Binding-site contacts:
Ligand atom C5 contacts residue SER912 of chain 1.A at 4.1 Å.
Ligand atom O5 contacts residue SER912 of chain 1.A at 3.7 Å.
Ligand atom C7 contacts residue GLN1043 of chain 1.A at 4.0 Å.
Ligand atom C7 contacts residue ASN909 of chain 1.A at 3.2 Å.
Ligand atom O6 contacts residue SER912 of chain 1.A at 4.2 Å.
Ligand atom C8 contacts residue ASN909 of chain 1.A at 3.9 Å.
Ligand atom C3 contacts residue VAL1005 of chain 1.A at 4.4 Å (hydrophobic).
Ligand atom O5 contacts residue ASN909 of chain 1.A at 2.2 Å (h-bond).
Ligand atom N2 contacts residue ASN909 of chain 1.A at 3.0 Å (h-bond).
Ligand atom C1 contacts residue ASN909 of chain 1.A at 1.4 Å.
Ligand atom C3 contacts residue ASN909 of chain 1.A at 3.8 Å.
Ligand atom C4 contacts residue ASN909 of chain 1.A at 4.1 Å.
Ligand atom C6 contacts residue VAL1005 of chain 1.A at 3.9 Å (hydrophobic).
Ligand atom O7 contacts residue SER911 of chain 1.A at 4.5 Å.
Ligand atom O7 contacts residue ASN909 of chain 1.A at 3.2 Å (h-bond).
Ligand atom O4 contacts residue VAL1005 of chain 1.A at 3.3 Å.
Ligand atom C8 contacts residue GLN1043 of chain 1.A at 3.0 Å.
Ligand atom C6 contacts residue SER912 of chain 1.A at 3.7 Å.
Ligand atom O7 contacts residue VAL1005 of chain 1.A at 4.5 Å.
Ligand atom C5 contacts residue VAL1005 of chain 1.A at 3.5 Å (hydrophobic).
Ligand atom O7 contacts residue GLN1043 of chain 1.A at 4.1 Å.
Ligand atom C1 contacts residue VAL1005 of chain 1.A at 4.3 Å (hydrophobic).
Ligand atom C4 contacts residue VAL1005 of chain 1.A at 3.9 Å (hydrophobic).
Ligand atom C5 contacts residue ASN909 of chain 1.A at 3.5 Å.
Ligand atom C2 contacts residue ASN909 of chain 1.A at 2.6 Å.

Sequence of chain 1.A:
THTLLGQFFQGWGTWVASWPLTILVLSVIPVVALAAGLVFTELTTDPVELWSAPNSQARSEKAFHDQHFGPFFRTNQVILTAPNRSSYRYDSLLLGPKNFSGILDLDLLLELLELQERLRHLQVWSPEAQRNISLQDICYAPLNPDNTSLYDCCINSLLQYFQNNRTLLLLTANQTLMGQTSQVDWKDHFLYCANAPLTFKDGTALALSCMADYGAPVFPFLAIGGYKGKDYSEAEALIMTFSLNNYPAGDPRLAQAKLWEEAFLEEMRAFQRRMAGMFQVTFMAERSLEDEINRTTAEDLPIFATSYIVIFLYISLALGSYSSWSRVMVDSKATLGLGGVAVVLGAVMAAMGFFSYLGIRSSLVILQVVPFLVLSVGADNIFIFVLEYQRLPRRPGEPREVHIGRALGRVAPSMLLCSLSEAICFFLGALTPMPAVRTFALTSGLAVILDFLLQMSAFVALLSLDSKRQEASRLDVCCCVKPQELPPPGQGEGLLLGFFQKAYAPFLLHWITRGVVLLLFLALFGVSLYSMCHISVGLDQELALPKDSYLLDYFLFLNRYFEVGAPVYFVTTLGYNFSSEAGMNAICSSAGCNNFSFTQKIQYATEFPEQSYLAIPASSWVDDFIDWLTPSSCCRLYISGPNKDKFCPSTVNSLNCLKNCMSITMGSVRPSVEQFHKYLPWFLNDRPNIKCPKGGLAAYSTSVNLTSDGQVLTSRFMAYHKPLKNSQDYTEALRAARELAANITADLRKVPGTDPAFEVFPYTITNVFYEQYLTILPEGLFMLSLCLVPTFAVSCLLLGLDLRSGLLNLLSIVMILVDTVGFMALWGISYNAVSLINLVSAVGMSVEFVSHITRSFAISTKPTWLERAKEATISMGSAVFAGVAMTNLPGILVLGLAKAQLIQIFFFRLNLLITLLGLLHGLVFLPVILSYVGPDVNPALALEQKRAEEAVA

This small molecule binds to this protein.
Small molecule (SMILES): CC(=O)N[C@H]1[C@H](O[C@H]2[C@H](O)[C@@H](NC(C)=O)CO[C@@H]2CO)O[C@H](CO)[C@@H](O)[C@@H]1O